The protein below binds the small molecule below.
Small molecule (SMILES): CCCCCCCC(=O)O

Sequence of chain 1.L:
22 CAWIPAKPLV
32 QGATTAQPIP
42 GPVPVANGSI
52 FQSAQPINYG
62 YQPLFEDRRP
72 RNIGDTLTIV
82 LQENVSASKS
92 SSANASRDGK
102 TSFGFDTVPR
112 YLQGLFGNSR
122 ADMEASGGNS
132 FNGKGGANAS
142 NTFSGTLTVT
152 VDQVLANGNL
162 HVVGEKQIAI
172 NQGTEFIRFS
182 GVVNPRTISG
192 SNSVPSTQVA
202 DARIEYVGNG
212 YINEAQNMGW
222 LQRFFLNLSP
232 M

Sequence of chain 1.M:
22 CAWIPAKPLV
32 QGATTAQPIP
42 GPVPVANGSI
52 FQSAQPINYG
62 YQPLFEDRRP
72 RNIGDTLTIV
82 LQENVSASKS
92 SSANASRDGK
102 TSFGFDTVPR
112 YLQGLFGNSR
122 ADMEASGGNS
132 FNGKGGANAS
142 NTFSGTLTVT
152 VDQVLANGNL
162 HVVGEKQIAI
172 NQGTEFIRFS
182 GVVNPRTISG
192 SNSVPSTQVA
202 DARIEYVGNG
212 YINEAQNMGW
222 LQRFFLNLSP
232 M

Sequence of chain 1.N:
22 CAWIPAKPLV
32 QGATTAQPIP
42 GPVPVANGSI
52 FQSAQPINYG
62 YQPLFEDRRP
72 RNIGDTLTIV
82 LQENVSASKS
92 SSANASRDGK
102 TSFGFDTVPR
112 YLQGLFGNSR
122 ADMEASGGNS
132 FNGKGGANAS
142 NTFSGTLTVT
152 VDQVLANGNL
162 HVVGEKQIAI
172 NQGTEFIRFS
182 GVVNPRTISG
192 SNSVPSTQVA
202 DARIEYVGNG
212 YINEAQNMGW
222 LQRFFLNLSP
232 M

Binding-site contacts:
Ligand atom C1 contacts residue CYS22 of chain 1.N at 1.7 Å (hydrophobic).
Ligand atom C3 contacts residue CYS22 of chain 1.N at 3.6 Å (hydrophobic).
Ligand atom C8 contacts residue TRP221 of chain 1.M at 4.0 Å (hydrophobic).
Ligand atom C7 contacts residue TRP221 of chain 1.M at 3.7 Å (hydrophobic).
Ligand atom C1 contacts residue ALA23 of chain 1.N at 4.4 Å (hydrophobic).
Ligand atom C4 contacts residue TRP221 of chain 1.M at 4.2 Å (hydrophobic).
Ligand atom C5 contacts residue TRP221 of chain 1.M at 4.3 Å (hydrophobic).
Ligand atom O1 contacts residue CYS22 of chain 1.N at 2.6 Å (h-bond).
Ligand atom C1 contacts residue TRP24 of chain 1.N at 4.2 Å (hydrophobic).
Ligand atom C2 contacts residue LEU229 of chain 1.L at 3.9 Å (hydrophobic).
Ligand atom C1 contacts residue LEU229 of chain 1.L at 4.3 Å (hydrophobic).
Ligand atom C1 contacts residue ASN228 of chain 1.L at 4.4 Å.
Ligand atom C3 contacts residue LEU229 of chain 1.L at 4.2 Å (hydrophobic).
Ligand atom O1 contacts residue TRP24 of chain 1.N at 3.3 Å.
Ligand atom C2 contacts residue CYS22 of chain 1.N at 2.6 Å (hydrophobic).
Ligand atom C2 contacts residue ASN228 of chain 1.L at 3.9 Å.
Ligand atom O1 contacts residue LEU229 of chain 1.L at 4.2 Å.
Ligand atom C6 contacts residue TRP221 of chain 1.M at 4.4 Å (hydrophobic).
Ligand atom C4 contacts residue LEU229 of chain 1.L at 3.9 Å (hydrophobic).